A protein and the small-molecule ligand that binds it are described below.
Small molecule (SMILES): OCCCO

Sequence of chain 1.C:
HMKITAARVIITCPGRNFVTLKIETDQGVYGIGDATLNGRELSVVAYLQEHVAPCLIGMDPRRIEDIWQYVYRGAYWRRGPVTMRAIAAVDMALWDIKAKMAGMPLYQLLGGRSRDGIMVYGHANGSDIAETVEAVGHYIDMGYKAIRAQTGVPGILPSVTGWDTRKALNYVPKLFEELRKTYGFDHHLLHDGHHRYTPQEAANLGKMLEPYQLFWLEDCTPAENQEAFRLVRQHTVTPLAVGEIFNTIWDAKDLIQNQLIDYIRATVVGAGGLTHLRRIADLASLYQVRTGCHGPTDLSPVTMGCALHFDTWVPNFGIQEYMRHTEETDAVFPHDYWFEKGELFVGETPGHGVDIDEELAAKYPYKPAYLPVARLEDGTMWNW

Binding-site contacts:
Ligand atom C1 contacts residue ASP226 of chain 1.C at 4.2 Å.
Ligand atom C3 contacts residue GLY227 of chain 1.C at 3.8 Å.
Ligand atom O3 contacts residue TYR231 of chain 1.C at 2.6 Å (h-bond).
Ligand atom C3 contacts residue TRP197 of chain 1.C at 4.0 Å (hydrophobic).
Ligand atom C2 contacts residue HIS225 of chain 1.C at 4.1 Å.
Ligand atom O3 contacts residue GLY227 of chain 1.C at 4.1 Å.
Ligand atom O1 contacts residue ARG230 of chain 1.C at 3.8 Å.
Ligand atom C2 contacts residue GLN165 of chain 1.C at 4.5 Å.
Ligand atom O3 contacts residue TRP197 of chain 1.C at 4.3 Å.
Ligand atom O3 contacts residue VAL206 of chain 1.C at 3.9 Å.
Ligand atom C3 contacts residue ASP226 of chain 1.C at 3.6 Å.
Ligand atom C1 contacts residue TRP197 of chain 1.C at 4.1 Å (hydrophobic).
Ligand atom O1 contacts residue TRP197 of chain 1.C at 3.6 Å.
Ligand atom O3 contacts residue ASP226 of chain 1.C at 4.2 Å.
Ligand atom O1 contacts residue HIS228 of chain 1.C at 4.5 Å.
Ligand atom C1 contacts residue GLN165 of chain 1.C at 4.0 Å.
Ligand atom C2 contacts residue TRP197 of chain 1.C at 3.8 Å (hydrophobic).
Ligand atom C3 contacts residue TYR231 of chain 1.C at 3.5 Å (hydrophobic).
Ligand atom C2 contacts residue ASP226 of chain 1.C at 4.3 Å.
Ligand atom C3 contacts residue HIS225 of chain 1.C at 3.3 Å.
Ligand atom C2 contacts residue TYR231 of chain 1.C at 4.3 Å (hydrophobic).
Ligand atom O3 contacts residue HIS225 of chain 1.C at 2.8 Å (h-bond).